The small molecule below binds the protein below.
Small molecule (SMILES): C=CC1=C(C)/C(=C/c2[nH]c(/C=C3\N=C(/C=C4\NC(=O)C(C)=C4C=C)C(C)=C3CCC(=O)O)c(CCC(=O)O)c2C)NC1=O

Binding-site contacts:
Ligand atom CBB contacts residue ALA23 of chain 1.B at 3.8 Å (hydrophobic).
Ligand atom CMA contacts residue PHE201 of chain 1.B at 3.8 Å (hydrophobic).
Ligand atom C2A contacts residue HIS20 of chain 1.B at 3.7 Å.
Ligand atom C4B contacts residue HIS20 of chain 1.B at 3.8 Å.
Ligand atom CMB contacts residue VAL131 of chain 1.B at 3.6 Å (hydrophobic).
Ligand atom C1B contacts residue PHE201 of chain 1.B at 3.6 Å (hydrophobic).
Ligand atom CGA contacts residue TYR130 of chain 1.B at 3.5 Å (hydrophobic).
Ligand atom CMA contacts residue TYR130 of chain 1.B at 3.5 Å (hydrophobic).
Ligand atom O1A contacts residue ARG177 of chain 1.B at 2.7 Å (salt-bridge).
Ligand atom CMA contacts residue GLY135 of chain 1.B at 3.8 Å.
Ligand atom C2B contacts residue PHE201 of chain 1.B at 3.7 Å (hydrophobic).
Ligand atom NB contacts residue HIS20 of chain 1.B at 3.2 Å (h-bond).
Ligand atom CMB contacts residue PHE201 of chain 1.B at 3.9 Å (hydrophobic).
Ligand atom C3A contacts residue GLY135 of chain 1.B at 3.6 Å.
Ligand atom O2A contacts residue TYR130 of chain 1.B at 2.6 Å (h-bond).
Ligand atom C3A contacts residue HIS20 of chain 1.B at 3.9 Å.
Ligand atom CMA contacts residue VAL131 of chain 1.B at 3.9 Å (hydrophobic).
Ligand atom CMC contacts residue ILE143 of chain 1.B at 3.7 Å (hydrophobic).
Ligand atom OB contacts residue GLU24 of chain 1.B at 3.2 Å.
Ligand atom CBB contacts residue PHE208 of chain 1.B at 3.2 Å (hydrophobic).
Ligand atom C2C contacts residue ILE143 of chain 1.B at 3.9 Å (hydrophobic).
Ligand atom CMC contacts residue MET29 of chain 1.B at 3.8 Å (hydrophobic).
Ligand atom O2A contacts residue LYS13 of chain 1.B at 3.2 Å.
Ligand atom NA contacts residue HIS20 of chain 1.B at 3.5 Å.
Ligand atom OB contacts residue HIS20 of chain 1.B at 3.8 Å.
Ligand atom CAB contacts residue ALA23 of chain 1.B at 3.9 Å (hydrophobic).
Ligand atom C4D contacts residue SER138 of chain 1.B at 3.7 Å.
Ligand atom CBA contacts residue TYR130 of chain 1.B at 3.1 Å (hydrophobic).
Ligand atom C4A contacts residue GLY135 of chain 1.B at 3.2 Å.
Ligand atom CAB contacts residue PHE208 of chain 1.B at 3.4 Å (hydrophobic).
Ligand atom CHB contacts residue VAL131 of chain 1.B at 3.5 Å (hydrophobic).
Ligand atom CHB contacts residue PHE201 of chain 1.B at 3.8 Å (hydrophobic).
Ligand atom CHA contacts residue SER138 of chain 1.B at 3.6 Å.
Ligand atom C1A contacts residue HIS20 of chain 1.B at 3.5 Å.
Ligand atom CHB contacts residue GLY135 of chain 1.B at 3.3 Å.
Ligand atom C4A contacts residue HIS20 of chain 1.B at 3.7 Å.
Ligand atom CMC contacts residue LEU33 of chain 1.B at 3.2 Å (hydrophobic).
Ligand atom CBB contacts residue GLU24 of chain 1.B at 3.7 Å.
Ligand atom CGA contacts residue ARG177 of chain 1.B at 3.8 Å.
Ligand atom NA contacts residue GLY135 of chain 1.B at 3.5 Å.

Sequence of chain 1.B:
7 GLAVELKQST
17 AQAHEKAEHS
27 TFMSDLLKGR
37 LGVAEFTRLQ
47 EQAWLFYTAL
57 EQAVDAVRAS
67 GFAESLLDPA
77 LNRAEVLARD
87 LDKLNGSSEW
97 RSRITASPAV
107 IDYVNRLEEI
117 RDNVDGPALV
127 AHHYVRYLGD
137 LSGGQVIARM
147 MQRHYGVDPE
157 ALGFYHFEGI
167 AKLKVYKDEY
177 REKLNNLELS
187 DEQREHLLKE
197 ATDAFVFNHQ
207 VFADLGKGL